Binding-site contacts:
Ligand atom CB contacts residue THR358 of chain 1.C at 4.0 Å.
Ligand atom CG contacts residue ALA332 of chain 1.C at 3.9 Å (hydrophobic).
Ligand atom CB contacts residue ALA332 of chain 1.C at 4.1 Å (hydrophobic).
Ligand atom CA contacts residue GLU362 of chain 1.C at 3.2 Å.
Ligand atom CD contacts residue PRO1 of chain 1.JA at 4.2 Å (hydrophobic).
Ligand atom C contacts residue HIS491 of chain 1.C at 4.1 Å.
Ligand atom CA contacts residue HIS361 of chain 1.C at 3.7 Å.
Ligand atom C contacts residue PRO1 of chain 1.JA at 1.4 Å (hydrophobic).
Ligand atom CA contacts residue ZN1 of chain 1.KA at 4.2 Å.
Ligand atom N contacts residue HIS331 of chain 1.C at 3.9 Å.
Ligand atom CA contacts residue ALA332 of chain 1.C at 4.2 Å (hydrophobic).
Ligand atom CE contacts residue PRO1 of chain 1.JA at 3.7 Å (hydrophobic).
Ligand atom CE contacts residue THR358 of chain 1.C at 3.9 Å.
Ligand atom CG contacts residue THR358 of chain 1.C at 4.3 Å.
Ligand atom NZ contacts residue THR358 of chain 1.C at 4.0 Å.
Ligand atom C contacts residue HIS331 of chain 1.C at 3.7 Å.
Ligand atom CA contacts residue HIS331 of chain 1.C at 4.2 Å.
Ligand atom CG contacts residue HIS331 of chain 1.C at 3.6 Å.
Ligand atom C contacts residue TYR501 of chain 1.C at 3.9 Å (hydrophobic).
Ligand atom CG contacts residue PRO1 of chain 1.JA at 3.5 Å (hydrophobic).
Ligand atom N contacts residue GLU362 of chain 1.C at 2.6 Å (salt-bridge).
Ligand atom N contacts residue ALA332 of chain 1.C at 2.9 Å (h-bond).
Ligand atom CB contacts residue PRO1 of chain 1.JA at 3.2 Å (hydrophobic).
Ligand atom C contacts residue HIS361 of chain 1.C at 4.5 Å.
Ligand atom CD contacts residue THR358 of chain 1.C at 3.6 Å.
Ligand atom N contacts residue HIS361 of chain 1.C at 4.1 Å.
Ligand atom NZ contacts residue PRO1 of chain 1.JA at 3.2 Å (h-bond).
Ligand atom CG contacts residue GLU362 of chain 1.C at 4.2 Å.
Ligand atom CD contacts residue ALA332 of chain 1.C at 3.9 Å (hydrophobic).
Ligand atom O contacts residue TYR501 of chain 1.C at 3.5 Å (h-bond).
Ligand atom N contacts residue PRO1 of chain 1.JA at 3.7 Å.
Ligand atom N contacts residue ZN1 of chain 1.KA at 4.0 Å.
Ligand atom CB contacts residue HIS361 of chain 1.C at 4.2 Å.
Ligand atom CB contacts residue GLU362 of chain 1.C at 3.3 Å.
Ligand atom CA contacts residue PRO1 of chain 1.JA at 2.5 Å (hydrophobic).
Ligand atom O contacts residue PRO1 of chain 1.JA at 2.3 Å (h-bond).
Ligand atom O contacts residue HIS491 of chain 1.C at 3.1 Å (h-bond).
Ligand atom O contacts residue HIS331 of chain 1.C at 2.8 Å (h-bond).

A protein and the small-molecule ligand that binds it are described below.
Small molecule (SMILES): N[C@@H](CCCC[NH3+])C(=O)O

Sequence of chain 1.C:
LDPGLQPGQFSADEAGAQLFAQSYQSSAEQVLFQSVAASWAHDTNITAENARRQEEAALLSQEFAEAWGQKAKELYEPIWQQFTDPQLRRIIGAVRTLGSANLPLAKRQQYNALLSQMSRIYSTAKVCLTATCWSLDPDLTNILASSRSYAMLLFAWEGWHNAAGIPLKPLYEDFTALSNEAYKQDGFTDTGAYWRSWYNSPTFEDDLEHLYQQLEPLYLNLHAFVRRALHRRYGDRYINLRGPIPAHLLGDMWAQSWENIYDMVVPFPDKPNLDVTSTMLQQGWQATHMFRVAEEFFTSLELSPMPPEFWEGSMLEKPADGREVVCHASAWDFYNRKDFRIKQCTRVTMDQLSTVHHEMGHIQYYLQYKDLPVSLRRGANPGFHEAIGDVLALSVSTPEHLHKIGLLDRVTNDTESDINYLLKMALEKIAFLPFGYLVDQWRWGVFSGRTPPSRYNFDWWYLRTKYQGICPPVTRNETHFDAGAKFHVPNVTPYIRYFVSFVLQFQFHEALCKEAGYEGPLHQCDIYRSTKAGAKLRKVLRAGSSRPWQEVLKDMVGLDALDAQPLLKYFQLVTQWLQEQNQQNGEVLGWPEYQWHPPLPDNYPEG